Sequence of chain 1.A:
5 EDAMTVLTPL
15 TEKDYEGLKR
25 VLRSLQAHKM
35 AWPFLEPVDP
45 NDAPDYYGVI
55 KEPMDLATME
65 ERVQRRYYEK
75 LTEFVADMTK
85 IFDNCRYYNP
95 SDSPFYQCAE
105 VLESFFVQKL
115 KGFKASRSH

This protein binds this small molecule.
Small molecule (SMILES): Nc1nonc1N1CCCCC1

Binding-site contacts:
Ligand atom C3 contacts residue VAL42 of chain 1.A at 4.3 Å (hydrophobic).
Ligand atom C1 contacts residue ALA47 of chain 1.A at 3.5 Å (hydrophobic).
Ligand atom O1 contacts residue PHE38 of chain 1.A at 4.1 Å.
Ligand atom C5 contacts residue VAL42 of chain 1.A at 4.2 Å (hydrophobic).
Ligand atom C4 contacts residue ASN93 of chain 1.A at 4.2 Å.
Ligand atom C5 contacts residue TYR50 of chain 1.A at 4.1 Å (hydrophobic).
Ligand atom N1 contacts residue PHE99 of chain 1.A at 4.1 Å.
Ligand atom C5 contacts residue TYR92 of chain 1.A at 3.5 Å (hydrophobic).
Ligand atom C4 contacts residue TYR92 of chain 1.A at 3.4 Å (hydrophobic).
Ligand atom N2 contacts residue CYS89 of chain 1.A at 4.3 Å.
Ligand atom N3 contacts residue PHE99 of chain 1.A at 4.0 Å.
Ligand atom C2 contacts residue ASP46 of chain 1.A at 4.4 Å.
Ligand atom O1 contacts residue PHE99 of chain 1.A at 4.0 Å.
Ligand atom C6 contacts residue VAL42 of chain 1.A at 4.3 Å (hydrophobic).
Ligand atom C2 contacts residue PHE99 of chain 1.A at 3.8 Å (hydrophobic).
Ligand atom N3 contacts residue ASN93 of chain 1.A at 3.0 Å (h-bond).
Ligand atom O1 contacts residue ASN93 of chain 1.A at 3.4 Å (h-bond).
Ligand atom C3 contacts residue PHE99 of chain 1.A at 4.0 Å (hydrophobic).
Ligand atom N2 contacts residue PRO37 of chain 1.A at 3.8 Å.
Ligand atom N4 contacts residue VAL42 of chain 1.A at 3.9 Å.
Ligand atom C5 contacts residue ALA47 of chain 1.A at 3.3 Å (hydrophobic).
Ligand atom O1 contacts residue CYS89 of chain 1.A at 3.5 Å (h-bond).
Ligand atom N4 contacts residue PRO37 of chain 1.A at 2.9 Å (h-bond).
Ligand atom C1 contacts residue ASP46 of chain 1.A at 3.9 Å.
Ligand atom N3 contacts residue CYS89 of chain 1.A at 4.4 Å.
Ligand atom C7 contacts residue PRO37 of chain 1.A at 3.8 Å (hydrophobic).
Ligand atom C6 contacts residue ASN93 of chain 1.A at 4.1 Å.
Ligand atom N1 contacts residue VAL42 of chain 1.A at 4.5 Å.
Ligand atom N2 contacts residue PHE99 of chain 1.A at 4.0 Å.
Ligand atom N2 contacts residue PHE38 of chain 1.A at 3.7 Å.
Ligand atom C4 contacts residue TYR50 of chain 1.A at 4.1 Å (hydrophobic).
Ligand atom C7 contacts residue VAL42 of chain 1.A at 4.1 Å (hydrophobic).
Ligand atom C7 contacts residue PHE99 of chain 1.A at 3.8 Å (hydrophobic).
Ligand atom C6 contacts residue PHE99 of chain 1.A at 3.8 Å (hydrophobic).
Ligand atom N4 contacts residue PHE99 of chain 1.A at 4.1 Å.